Sequence of chain 10.C:
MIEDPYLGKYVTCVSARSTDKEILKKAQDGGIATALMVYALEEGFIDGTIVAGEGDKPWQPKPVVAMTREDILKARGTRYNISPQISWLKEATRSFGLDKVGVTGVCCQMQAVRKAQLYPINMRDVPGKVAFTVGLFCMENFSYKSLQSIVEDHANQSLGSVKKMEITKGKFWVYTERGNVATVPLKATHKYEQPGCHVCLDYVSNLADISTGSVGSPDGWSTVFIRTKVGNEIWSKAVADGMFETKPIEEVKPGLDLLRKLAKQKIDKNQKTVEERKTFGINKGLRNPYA

Sequence of chain 10.A:
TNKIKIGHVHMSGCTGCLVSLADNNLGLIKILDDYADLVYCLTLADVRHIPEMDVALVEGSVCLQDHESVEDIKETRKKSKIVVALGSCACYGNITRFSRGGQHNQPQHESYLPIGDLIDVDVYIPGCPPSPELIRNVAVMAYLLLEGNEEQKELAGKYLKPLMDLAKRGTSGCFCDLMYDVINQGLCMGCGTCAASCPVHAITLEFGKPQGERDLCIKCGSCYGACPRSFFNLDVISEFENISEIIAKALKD

A protein and the small-molecule ligand that binds it are described below.
Small molecule (SMILES): C[C@@H](O)[C@@H](C)O

Binding-site contacts:
Ligand atom C4 contacts residue GLN117 of chain 10.C at 3.6 Å.
Ligand atom C3 contacts residue GLN117 of chain 10.C at 3.6 Å.
Ligand atom C4 contacts residue PHE240 of chain 10.A at 3.9 Å (hydrophobic).
Ligand atom O6 contacts residue GLN117 of chain 10.C at 3.4 Å (h-bond).
Ligand atom O6 contacts residue ARG114 of chain 10.C at 3.7 Å.
Ligand atom C1 contacts residue GLU241 of chain 10.A at 3.6 Å.
Ligand atom O5 contacts residue SER244 of chain 10.A at 4.3 Å.
Ligand atom C1 contacts residue SER244 of chain 10.A at 4.2 Å.
Ligand atom C4 contacts residue SER244 of chain 10.A at 3.4 Å.
Ligand atom C3 contacts residue SER244 of chain 10.A at 4.4 Å.